Binding-site contacts:
Ligand atom C22 contacts residue PRO42 of chain 1.D at 3.6 Å (hydrophobic).
Ligand atom C4 contacts residue LEU52 of chain 1.D at 3.5 Å (hydrophobic).
Ligand atom C22 contacts residue TRP41 of chain 1.D at 3.7 Å (hydrophobic).
Ligand atom N26 contacts residue PRO42 of chain 1.D at 2.8 Å (h-bond).
Ligand atom C13 contacts residue PRO42 of chain 1.D at 3.8 Å (hydrophobic).
Ligand atom C12 contacts residue PRO42 of chain 1.D at 3.6 Å (hydrophobic).
Ligand atom C2 contacts residue LEU52 of chain 1.D at 3.8 Å (hydrophobic).
Ligand atom C21 contacts residue TRP41 of chain 1.D at 3.6 Å (hydrophobic).
Ligand atom C2 contacts residue TRP41 of chain 1.D at 3.8 Å (hydrophobic).
Ligand atom C14 contacts residue PRO46 of chain 1.D at 3.8 Å (hydrophobic).
Ligand atom C15 contacts residue ILE106 of chain 1.D at 3.9 Å (hydrophobic).
Ligand atom C8 contacts residue LEU52 of chain 1.D at 3.7 Å (hydrophobic).
Ligand atom C6 contacts residue TRP41 of chain 1.D at 3.6 Å (hydrophobic).
Ligand atom O27 contacts residue PRO46 of chain 1.D at 3.7 Å.
Ligand atom O29 contacts residue ASN100 of chain 1.D at 3.0 Å (h-bond).
Ligand atom C9 contacts residue LEU52 of chain 1.D at 3.5 Å (hydrophobic).
Ligand atom C31 contacts residue VAL47 of chain 1.D at 3.8 Å (hydrophobic).
Ligand atom C1 contacts residue TRP41 of chain 1.D at 3.7 Å (hydrophobic).
Ligand atom C3 contacts residue LEU52 of chain 1.D at 3.6 Å (hydrophobic).
Ligand atom C14 contacts residue ASP48 of chain 1.D at 3.8 Å.
Ligand atom O27 contacts residue ASP48 of chain 1.D at 3.0 Å (salt-bridge).
Ligand atom C3 contacts residue TRP41 of chain 1.D at 3.8 Å (hydrophobic).
Ligand atom C6 contacts residue LEU52 of chain 1.D at 3.9 Å (hydrophobic).
Ligand atom O23 contacts residue MET109 of chain 1.D at 3.7 Å.
Ligand atom N26 contacts residue PRO46 of chain 1.D at 3.2 Å (h-bond).
Ligand atom C28 contacts residue ASN100 of chain 1.D at 3.9 Å.
Ligand atom C31 contacts residue ILE106 of chain 1.D at 3.7 Å (hydrophobic).
Ligand atom N30 contacts residue ASN100 of chain 1.D at 3.8 Å.
Ligand atom N30 contacts residue CYS96 of chain 1.D at 3.8 Å.
Ligand atom C38 contacts residue ASN100 of chain 1.D at 3.8 Å.
Ligand atom C13 contacts residue LEU52 of chain 1.D at 3.9 Å (hydrophobic).
Ligand atom C32 contacts residue PHE43 of chain 1.D at 3.6 Å (hydrophobic).
Ligand atom C15 contacts residue VAL47 of chain 1.D at 3.7 Å (hydrophobic).
Ligand atom C1 contacts residue LYS51 of chain 1.D at 3.9 Å.
Ligand atom C5 contacts residue LEU52 of chain 1.D at 3.7 Å (hydrophobic).
Ligand atom C22 contacts residue MET109 of chain 1.D at 3.6 Å (hydrophobic).
Ligand atom N26 contacts residue GLN45 of chain 1.D at 3.4 Å (h-bond).
Ligand atom C14 contacts residue PRO42 of chain 1.D at 3.8 Å (hydrophobic).
Ligand atom C32 contacts residue PRO42 of chain 1.D at 3.6 Å (hydrophobic).
Ligand atom C12 contacts residue VAL47 of chain 1.D at 3.7 Å (hydrophobic).

Sequence of chain 1.D:
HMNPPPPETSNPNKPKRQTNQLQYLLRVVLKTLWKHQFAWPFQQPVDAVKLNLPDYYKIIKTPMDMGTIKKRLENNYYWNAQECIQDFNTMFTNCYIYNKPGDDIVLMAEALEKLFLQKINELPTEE

This small molecule binds to this protein.
Small molecule (SMILES): Cc1noc(C)c1-c1cc(C(N)=O)c2c3ccc(C(C)(C)O)cc3n([C@H](c3ccccc3)C3CCOCC3)c2c1